Sequence of chain 1.A:
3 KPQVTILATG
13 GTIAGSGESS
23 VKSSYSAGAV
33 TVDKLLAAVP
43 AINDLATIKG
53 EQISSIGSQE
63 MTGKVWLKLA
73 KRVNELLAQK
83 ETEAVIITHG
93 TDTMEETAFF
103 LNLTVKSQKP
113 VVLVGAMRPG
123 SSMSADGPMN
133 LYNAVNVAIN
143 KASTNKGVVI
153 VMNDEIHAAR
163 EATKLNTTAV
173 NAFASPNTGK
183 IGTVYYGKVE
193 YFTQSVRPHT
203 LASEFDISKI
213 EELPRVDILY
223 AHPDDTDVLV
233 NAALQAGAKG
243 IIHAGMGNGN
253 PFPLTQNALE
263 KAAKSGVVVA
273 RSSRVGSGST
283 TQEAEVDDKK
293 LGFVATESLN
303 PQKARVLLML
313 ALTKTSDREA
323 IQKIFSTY

The small molecule below binds the protein below.
Small molecule (SMILES): N[C@@H](CC(=O)O)C(=O)O

Binding-site contacts:
Ligand atom OD1 contacts residue THR14 of chain 1.B at 2.8 Å (h-bond).
Ligand atom OD2 contacts residue THR93 of chain 1.B at 2.5 Å (h-bond).
Ligand atom OXT contacts residue SER60 of chain 1.B at 2.6 Å (h-bond).
Ligand atom O contacts residue GLY92 of chain 1.B at 3.1 Å.
Ligand atom C contacts residue THR93 of chain 1.B at 3.8 Å.
Ligand atom N contacts residue GLU287 of chain 1.A at 2.6 Å (salt-bridge).
Ligand atom N contacts residue ASP94 of chain 1.B at 3.0 Å (salt-bridge).
Ligand atom O contacts residue SER60 of chain 1.B at 2.8 Å (h-bond).
Ligand atom O contacts residue GLN61 of chain 1.B at 3.6 Å.
Ligand atom OXT contacts residue GLY92 of chain 1.B at 3.3 Å.
Ligand atom O contacts residue GLY13 of chain 1.B at 3.3 Å.
Ligand atom OXT contacts residue THR93 of chain 1.B at 3.2 Å (h-bond).
Ligand atom CA contacts residue GLN61 of chain 1.B at 3.9 Å.
Ligand atom CA contacts residue GLU287 of chain 1.A at 3.5 Å.
Ligand atom CB contacts residue THR93 of chain 1.B at 3.5 Å.
Ligand atom N contacts residue GLN61 of chain 1.B at 3.1 Å (h-bond).
Ligand atom CB contacts residue THR14 of chain 1.B at 2.9 Å.
Ligand atom O contacts residue THR14 of chain 1.B at 3.9 Å.
Ligand atom CB contacts residue GLU287 of chain 1.A at 3.8 Å.
Ligand atom C contacts residue GLN61 of chain 1.B at 3.6 Å.
Ligand atom O contacts residue GLY59 of chain 1.B at 3.3 Å.
Ligand atom C contacts residue ASP94 of chain 1.B at 3.9 Å.
Ligand atom OXT contacts residue GLN61 of chain 1.B at 3.9 Å.
Ligand atom CA contacts residue THR14 of chain 1.B at 3.1 Å.
Ligand atom CB contacts residue ASP94 of chain 1.B at 3.3 Å.
Ligand atom OD2 contacts residue ALA118 of chain 1.B at 2.9 Å (h-bond).
Ligand atom C contacts residue GLY92 of chain 1.B at 3.5 Å.
Ligand atom OD2 contacts residue THR14 of chain 1.B at 3.0 Å (h-bond).
Ligand atom OXT contacts residue ASP94 of chain 1.B at 2.9 Å (salt-bridge).
Ligand atom CG contacts residue ALA118 of chain 1.B at 3.7 Å (hydrophobic).
Ligand atom CG contacts residue THR93 of chain 1.B at 2.9 Å.
Ligand atom C contacts residue SER60 of chain 1.B at 3.5 Å.
Ligand atom CG contacts residue THR14 of chain 1.B at 2.5 Å.
Ligand atom CB contacts residue TYR27 of chain 1.B at 3.6 Å (hydrophobic).
Ligand atom OD1 contacts residue GLY92 of chain 1.B at 3.3 Å.
Ligand atom CA contacts residue ASP94 of chain 1.B at 3.8 Å.
Ligand atom OD2 contacts residue MET119 of chain 1.B at 3.9 Å.
Ligand atom OD1 contacts residue THR93 of chain 1.B at 2.9 Å (h-bond).
Ligand atom OD1 contacts residue ALA118 of chain 1.B at 3.6 Å.
Ligand atom N contacts residue ASN252 of chain 1.A at 3.6 Å.

Sequence of chain 1.B:
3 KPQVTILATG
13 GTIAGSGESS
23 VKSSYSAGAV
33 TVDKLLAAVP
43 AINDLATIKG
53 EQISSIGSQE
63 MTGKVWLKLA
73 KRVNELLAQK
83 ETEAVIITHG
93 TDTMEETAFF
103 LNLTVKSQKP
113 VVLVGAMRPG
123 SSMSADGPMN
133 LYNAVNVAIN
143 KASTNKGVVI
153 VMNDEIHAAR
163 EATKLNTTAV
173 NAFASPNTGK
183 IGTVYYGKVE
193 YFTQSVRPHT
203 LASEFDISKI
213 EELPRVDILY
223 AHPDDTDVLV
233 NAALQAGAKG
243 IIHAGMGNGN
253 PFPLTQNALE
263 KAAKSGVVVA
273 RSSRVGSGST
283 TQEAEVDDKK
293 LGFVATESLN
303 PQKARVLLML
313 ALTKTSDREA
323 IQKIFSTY